Binding-site contacts:
Ligand atom C5 contacts residue ARG173 of chain 2.D at 4.4 Å.
Ligand atom C3 contacts residue ASN178 of chain 2.D at 3.8 Å.
Ligand atom C1 contacts residue ASN178 of chain 2.D at 1.4 Å.
Ligand atom C6 contacts residue VAL156 of chain 2.D at 4.4 Å (hydrophobic).
Ligand atom C8 contacts residue ASN178 of chain 2.D at 3.5 Å.
Ligand atom O6 contacts residue VAL156 of chain 2.D at 3.8 Å.
Ligand atom C5 contacts residue ASN178 of chain 2.D at 3.7 Å.
Ligand atom O5 contacts residue ARG173 of chain 2.D at 3.5 Å (salt-bridge).
Ligand atom O7 contacts residue ASN178 of chain 2.D at 3.1 Å (h-bond).
Ligand atom C4 contacts residue ASN178 of chain 2.D at 4.2 Å.
Ligand atom N2 contacts residue ASN178 of chain 2.D at 2.9 Å (h-bond).
Ligand atom C1 contacts residue ARG173 of chain 2.D at 4.0 Å.
Ligand atom O6 contacts residue ILE175 of chain 2.D at 4.4 Å.
Ligand atom C7 contacts residue ASN178 of chain 2.D at 3.2 Å.
Ligand atom N2 contacts residue THR179 of chain 2.D at 4.3 Å.
Ligand atom O5 contacts residue ASN178 of chain 2.D at 2.4 Å (h-bond).
Ligand atom C2 contacts residue ASN178 of chain 2.D at 2.5 Å.
Ligand atom C1 contacts residue THR179 of chain 2.D at 4.5 Å.

This protein binds this small molecule.
Small molecule (SMILES): CC(=O)N[C@@H]1[C@@H](O)[C@H](O)[C@@H](CO)O[C@H]1O

Sequence of chain 2.D:
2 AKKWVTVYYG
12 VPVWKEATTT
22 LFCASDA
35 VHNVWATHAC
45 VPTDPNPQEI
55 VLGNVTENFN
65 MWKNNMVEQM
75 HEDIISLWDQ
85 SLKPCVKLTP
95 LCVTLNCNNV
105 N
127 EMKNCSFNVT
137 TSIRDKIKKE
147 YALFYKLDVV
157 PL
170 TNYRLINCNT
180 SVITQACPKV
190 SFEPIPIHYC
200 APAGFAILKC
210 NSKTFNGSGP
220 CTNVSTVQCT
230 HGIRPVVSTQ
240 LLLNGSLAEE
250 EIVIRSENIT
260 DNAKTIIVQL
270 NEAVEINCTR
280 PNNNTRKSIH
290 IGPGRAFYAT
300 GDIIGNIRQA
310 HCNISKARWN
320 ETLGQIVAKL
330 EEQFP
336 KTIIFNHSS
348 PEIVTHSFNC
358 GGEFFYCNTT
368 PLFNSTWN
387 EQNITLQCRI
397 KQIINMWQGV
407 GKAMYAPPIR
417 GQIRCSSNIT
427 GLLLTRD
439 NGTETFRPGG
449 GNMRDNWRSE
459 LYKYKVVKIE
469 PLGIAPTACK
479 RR